Binding-site contacts:
Ligand atom C3 contacts residue ARG564 of chain 1.A at 4.2 Å.
Ligand atom C2 contacts residue ARG567 of chain 1.A at 4.0 Å.
Ligand atom O5 contacts residue ASN501 of chain 1.A at 2.4 Å (h-bond).
Ligand atom O7 contacts residue ASP530 of chain 1.A at 3.8 Å.
Ligand atom C6 contacts residue HIS504 of chain 1.A at 4.2 Å.
Ligand atom C5 contacts residue ASN501 of chain 1.A at 3.6 Å.
Ligand atom C1 contacts residue ASP530 of chain 1.A at 3.9 Å.
Ligand atom C5 contacts residue ARG454 of chain 1.A at 4.1 Å.
Ligand atom C2 contacts residue ASN501 of chain 1.A at 2.5 Å.
Ligand atom C7 contacts residue ARG567 of chain 1.A at 4.2 Å.
Ligand atom N2 contacts residue ASP530 of chain 1.A at 2.8 Å (salt-bridge).
Ligand atom C2 contacts residue ASP530 of chain 1.A at 3.6 Å.
Ligand atom C1 contacts residue THR503 of chain 1.A at 3.6 Å.
Ligand atom O7 contacts residue ARG567 of chain 1.A at 3.4 Å (salt-bridge).
Ligand atom C6 contacts residue ARG454 of chain 1.A at 3.3 Å.
Ligand atom C8 contacts residue TYR479 of chain 1.A at 3.4 Å (hydrophobic).
Ligand atom O5 contacts residue ARG564 of chain 1.A at 3.6 Å.
Ligand atom C3 contacts residue ASN501 of chain 1.A at 3.8 Å.
Ligand atom C6 contacts residue TYR479 of chain 1.A at 4.2 Å (hydrophobic).
Ligand atom C7 contacts residue ASN501 of chain 1.A at 3.6 Å.
Ligand atom O7 contacts residue ASP533 of chain 1.A at 3.4 Å (salt-bridge).
Ligand atom C5 contacts residue THR503 of chain 1.A at 3.3 Å.
Ligand atom O6 contacts residue ARG454 of chain 1.A at 2.2 Å (salt-bridge).
Ligand atom C3 contacts residue ASP530 of chain 1.A at 3.6 Å.
Ligand atom C5 contacts residue ARG564 of chain 1.A at 4.2 Å.
Ligand atom O5 contacts residue THR503 of chain 1.A at 3.3 Å (h-bond).
Ligand atom C7 contacts residue HIS504 of chain 1.A at 3.8 Å.
Ligand atom C1 contacts residue ASN501 of chain 1.A at 1.4 Å.
Ligand atom C8 contacts residue ASN501 of chain 1.A at 4.0 Å.
Ligand atom C8 contacts residue HIS504 of chain 1.A at 3.6 Å.
Ligand atom O5 contacts residue ARG454 of chain 1.A at 3.7 Å.
Ligand atom O3 contacts residue ARG564 of chain 1.A at 3.7 Å.
Ligand atom C6 contacts residue THR503 of chain 1.A at 3.5 Å.
Ligand atom O6 contacts residue TYR479 of chain 1.A at 4.2 Å.
Ligand atom O3 contacts residue ARG567 of chain 1.A at 4.1 Å.
Ligand atom N2 contacts residue ASN501 of chain 1.A at 2.9 Å (h-bond).
Ligand atom C7 contacts residue ASP530 of chain 1.A at 3.7 Å.
Ligand atom O6 contacts residue ARG564 of chain 1.A at 2.7 Å (salt-bridge).
Ligand atom O7 contacts residue HIS504 of chain 1.A at 3.2 Å (h-bond).
Ligand atom C6 contacts residue ARG564 of chain 1.A at 3.5 Å.

A protein and the small-molecule ligand that binds it are described below.
Small molecule (SMILES): CC(=O)N[C@H]1[C@H](O[C@H]2[C@H](O)[C@@H](NC(C)=O)CO[C@@H]2CO)O[C@H](CO)[C@@H](O[C@@H]2O[C@H](CO)[C@@H](O)[C@H](O)[C@@H]2O)[C@@H]1O

Sequence of chain 1.A:
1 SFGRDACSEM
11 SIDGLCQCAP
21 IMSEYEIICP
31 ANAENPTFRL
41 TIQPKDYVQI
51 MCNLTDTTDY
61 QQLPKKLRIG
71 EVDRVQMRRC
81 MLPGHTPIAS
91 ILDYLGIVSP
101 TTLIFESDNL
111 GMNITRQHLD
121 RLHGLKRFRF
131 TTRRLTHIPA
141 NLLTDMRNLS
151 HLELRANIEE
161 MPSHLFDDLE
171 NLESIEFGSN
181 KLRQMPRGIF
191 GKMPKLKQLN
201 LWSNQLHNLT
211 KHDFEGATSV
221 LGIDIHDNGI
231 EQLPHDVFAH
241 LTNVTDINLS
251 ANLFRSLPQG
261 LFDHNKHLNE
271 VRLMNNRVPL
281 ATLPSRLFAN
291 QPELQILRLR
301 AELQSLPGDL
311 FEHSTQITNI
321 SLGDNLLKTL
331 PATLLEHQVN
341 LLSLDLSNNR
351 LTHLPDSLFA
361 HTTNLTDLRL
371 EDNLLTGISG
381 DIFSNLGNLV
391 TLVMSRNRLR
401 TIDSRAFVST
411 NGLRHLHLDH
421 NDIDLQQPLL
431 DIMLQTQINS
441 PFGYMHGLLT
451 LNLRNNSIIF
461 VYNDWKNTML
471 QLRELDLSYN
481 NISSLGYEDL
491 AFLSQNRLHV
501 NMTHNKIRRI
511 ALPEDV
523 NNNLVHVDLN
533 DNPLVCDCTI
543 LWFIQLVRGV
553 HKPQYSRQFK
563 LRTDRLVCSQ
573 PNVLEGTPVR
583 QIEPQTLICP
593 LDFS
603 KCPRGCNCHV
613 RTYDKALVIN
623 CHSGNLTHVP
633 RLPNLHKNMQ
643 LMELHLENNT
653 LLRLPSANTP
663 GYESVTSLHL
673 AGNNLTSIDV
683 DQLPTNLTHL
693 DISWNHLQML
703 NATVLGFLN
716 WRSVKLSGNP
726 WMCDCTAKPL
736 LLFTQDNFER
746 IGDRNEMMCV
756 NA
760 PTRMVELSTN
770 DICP